Binding-site contacts:
Ligand atom O contacts residue LEU198 of chain 1.N at 3.8 Å.
Ligand atom C2 contacts residue LEU55 of chain 1.M at 3.8 Å (hydrophobic).
Ligand atom CB contacts residue PHE67 of chain 1.N at 3.6 Å (hydrophobic).
Ligand atom N contacts residue TYR69 of chain 1.N at 2.9 Å (h-bond).
Ligand atom C8 contacts residue GLU33 of chain 1.N at 3.8 Å.
Ligand atom C6 contacts residue LEU30 of chain 1.N at 3.3 Å (hydrophobic).
Ligand atom C8 contacts residue ARG29 of chain 1.N at 3.8 Å.
Ligand atom C2 contacts residue TYR69 of chain 1.N at 3.5 Å (hydrophobic).
Ligand atom C8 contacts residue SER59 of chain 1.M at 3.7 Å.
Ligand atom C4 contacts residue LEU30 of chain 1.N at 3.9 Å (hydrophobic).
Ligand atom CE2 contacts residue LEU55 of chain 1.M at 3.7 Å (hydrophobic).
Ligand atom C1 contacts residue LEU55 of chain 1.M at 3.8 Å (hydrophobic).
Ligand atom CD2 contacts residue TYR69 of chain 1.N at 3.6 Å (hydrophobic).
Ligand atom CD1 contacts residue PHE89 of chain 1.M at 3.6 Å (hydrophobic).
Ligand atom CB contacts residue TYR69 of chain 1.N at 3.8 Å (hydrophobic).
Ligand atom O contacts residue PHE89 of chain 1.M at 3.8 Å.
Ligand atom C7 contacts residue LEU30 of chain 1.N at 3.9 Å (hydrophobic).
Ligand atom N contacts residue PHE89 of chain 1.M at 3.9 Å.
Ligand atom CE1 contacts residue THR86 of chain 1.M at 3.8 Å.
Ligand atom C contacts residue TYR69 of chain 1.N at 3.7 Å (hydrophobic).
Ligand atom CA contacts residue PHE67 of chain 1.N at 3.7 Å (hydrophobic).
Ligand atom C1 contacts residue TYR69 of chain 1.N at 3.7 Å (hydrophobic).
Ligand atom C4 contacts residue ILE35 of chain 1.N at 3.6 Å (hydrophobic).
Ligand atom CZ contacts residue LEU121 of chain 1.N at 3.9 Å (hydrophobic).
Ligand atom CB contacts residue PHE67 of chain 1.N at 3.5 Å (hydrophobic).
Ligand atom O contacts residue LEU198 of chain 1.N at 3.7 Å.
Ligand atom N contacts residue PHE67 of chain 1.N at 3.9 Å.
Ligand atom CD contacts residue TYR69 of chain 1.N at 3.5 Å (hydrophobic).
Ligand atom CM contacts residue LEU198 of chain 1.N at 3.5 Å (hydrophobic).
Ligand atom CZ contacts residue THR86 of chain 1.M at 3.2 Å.
Ligand atom C7 contacts residue SER59 of chain 1.M at 3.3 Å.
Ligand atom CB contacts residue LEU97 of chain 1.N at 3.6 Å (hydrophobic).
Ligand atom CB contacts residue SER95 of chain 1.N at 3.8 Å.
Ligand atom CA contacts residue PHE67 of chain 1.N at 3.4 Å (hydrophobic).
Ligand atom C contacts residue PHE67 of chain 1.N at 3.5 Å (hydrophobic).
Ligand atom O contacts residue PHE67 of chain 1.N at 3.9 Å.
Ligand atom O contacts residue TYR69 of chain 1.N at 2.6 Å (h-bond).
Ligand atom CA contacts residue PHE89 of chain 1.M at 3.8 Å (hydrophobic).
Ligand atom CM contacts residue PHE119 of chain 1.N at 3.6 Å (hydrophobic).
Ligand atom O contacts residue PHE67 of chain 1.N at 3.8 Å.

A small-molecule ligand and the protein it binds are described below.
Small molecule (SMILES): C/C=C/C=C/C=C/C(=O)N[C@@H](Cc1ccccc1)C(=O)N[C@H]1COC(=O)[C@@H]2C[C@@H](C)CN2C(=O)[C@H](C)NC(=O)[C@H](C)N(C)C(=O)[C@@H]2CCCN2C1=O

Sequence of chain 1.M:
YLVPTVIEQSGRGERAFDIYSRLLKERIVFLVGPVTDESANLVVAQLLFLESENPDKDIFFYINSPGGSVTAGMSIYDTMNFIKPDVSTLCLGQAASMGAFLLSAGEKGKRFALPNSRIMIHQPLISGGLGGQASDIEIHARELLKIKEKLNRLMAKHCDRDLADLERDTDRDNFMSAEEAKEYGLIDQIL

Sequence of chain 1.N:
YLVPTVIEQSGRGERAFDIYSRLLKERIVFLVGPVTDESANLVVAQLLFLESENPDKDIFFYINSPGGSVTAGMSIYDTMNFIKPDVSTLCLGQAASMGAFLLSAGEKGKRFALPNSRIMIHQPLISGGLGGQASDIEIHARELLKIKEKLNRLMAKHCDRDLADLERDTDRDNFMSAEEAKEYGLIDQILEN